Sequence of chain 1.A:
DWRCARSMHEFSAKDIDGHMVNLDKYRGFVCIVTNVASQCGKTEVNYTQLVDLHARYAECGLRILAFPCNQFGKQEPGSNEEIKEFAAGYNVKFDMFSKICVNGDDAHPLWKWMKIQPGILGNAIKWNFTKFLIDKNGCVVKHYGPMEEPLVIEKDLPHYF

Binding-site contacts:
Ligand atom N1 contacts residue CYS88 of chain 1.A at 3.7 Å.
Ligand atom C6 contacts residue PHE192 of chain 1.A at 4.0 Å (hydrophobic).
Ligand atom O1 contacts residue GLU87 of chain 1.A at 4.1 Å.
Ligand atom C1 contacts residue CYS88 of chain 1.A at 1.8 Å (hydrophobic).
Ligand atom C1 contacts residue GLU87 of chain 1.A at 3.9 Å.
Ligand atom C7 contacts residue PHE192 of chain 1.A at 3.4 Å (hydrophobic).
Ligand atom C2 contacts residue CYS88 of chain 1.A at 2.8 Å (hydrophobic).
Ligand atom O1 contacts residue CYS88 of chain 1.A at 3.3 Å.

The small molecule below binds the protein below.
Small molecule (SMILES): O=C(CBr)NCc1cccs1